The small molecule below binds the protein below.
Small molecule (SMILES): CC(C)=CCC/C(C)=C\CC/C(C)=C\CC/C(C)=C\CC/C(C)=C\CC/C(C)=C\CC/C(C)=C\CC/C(C)=C\CO[P](=O)(O)OP(=O)(O)O

Sequence of chain 1.A:
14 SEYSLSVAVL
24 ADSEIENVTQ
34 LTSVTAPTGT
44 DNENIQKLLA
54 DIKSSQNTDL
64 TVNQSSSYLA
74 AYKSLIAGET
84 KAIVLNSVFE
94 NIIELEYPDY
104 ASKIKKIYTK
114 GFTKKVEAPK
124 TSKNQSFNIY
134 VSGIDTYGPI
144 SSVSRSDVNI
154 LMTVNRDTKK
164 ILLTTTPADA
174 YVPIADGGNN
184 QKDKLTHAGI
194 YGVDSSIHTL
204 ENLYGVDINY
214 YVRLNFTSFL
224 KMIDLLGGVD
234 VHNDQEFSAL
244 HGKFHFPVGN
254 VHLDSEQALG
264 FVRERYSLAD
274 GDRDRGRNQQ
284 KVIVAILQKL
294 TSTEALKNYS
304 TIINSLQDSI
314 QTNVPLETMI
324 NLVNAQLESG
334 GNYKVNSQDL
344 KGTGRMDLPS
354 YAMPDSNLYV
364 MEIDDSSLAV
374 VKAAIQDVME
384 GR

Binding-site contacts:
Ligand atom C38 contacts residue VAL265 of chain 1.A at 3.4 Å (hydrophobic).
Ligand atom O2 contacts residue ASP150 of chain 1.A at 3.2 Å (salt-bridge).
Ligand atom O5 contacts residue ARG278 of chain 1.A at 3.0 Å (salt-bridge).
Ligand atom C34 contacts residue PHE219 of chain 1.A at 3.6 Å (hydrophobic).
Ligand atom O7 contacts residue ASP150 of chain 1.A at 2.9 Å (salt-bridge).
Ligand atom C8 contacts residue LEU325 of chain 1.A at 3.8 Å (hydrophobic).
Ligand atom O7 contacts residue MN1 of chain 1.C at 2.1 Å.
Ligand atom C13 contacts residue LEU325 of chain 1.A at 3.4 Å (hydrophobic).
Ligand atom C20 contacts residue ILE289 of chain 1.A at 3.8 Å (hydrophobic).
Ligand atom O2 contacts residue MN1 of chain 1.C at 2.0 Å.
Ligand atom C38 contacts residue GLN282 of chain 1.A at 3.1 Å.
Ligand atom C33 contacts residue LEU217 of chain 1.A at 3.5 Å (hydrophobic).
Ligand atom C37 contacts residue ASP150 of chain 1.A at 3.8 Å.
Ligand atom C35 contacts residue PHE219 of chain 1.A at 3.6 Å (hydrophobic).
Ligand atom C33 contacts residue ASN218 of chain 1.A at 3.3 Å.
Ligand atom C30 contacts residue PHE222 of chain 1.A at 3.8 Å (hydrophobic).
Ligand atom C40 contacts residue ASP138 of chain 1.A at 3.6 Å.
Ligand atom C18 contacts residue MET155 of chain 1.A at 3.2 Å (hydrophobic).
Ligand atom C8 contacts residue TYR336 of chain 1.A at 3.5 Å (hydrophobic).
Ligand atom C15 contacts residue LEU290 of chain 1.A at 3.8 Å (hydrophobic).
Ligand atom C1 contacts residue LEU293 of chain 1.A at 3.3 Å (hydrophobic).
Ligand atom C40 contacts residue PHE219 of chain 1.A at 3.7 Å (hydrophobic).
Ligand atom C40 contacts residue ASP150 of chain 1.A at 3.2 Å.
Ligand atom O5 contacts residue ARG268 of chain 1.A at 3.0 Å (salt-bridge).
Ligand atom P2 contacts residue MN1 of chain 1.C at 3.4 Å.
Ligand atom C28 contacts residue GLN282 of chain 1.A at 3.5 Å.
Ligand atom C33 contacts residue PHE219 of chain 1.A at 3.8 Å (hydrophobic).
Ligand atom O1 contacts residue ARG266 of chain 1.A at 3.2 Å (salt-bridge).
Ligand atom P1 contacts residue MN1 of chain 1.C at 3.4 Å.
Ligand atom C13 contacts residue ILE132 of chain 1.A at 3.6 Å (hydrophobic).
Ligand atom C33 contacts residue ILE137 of chain 1.A at 3.7 Å (hydrophobic).
Ligand atom O3 contacts residue ARG266 of chain 1.A at 2.7 Å (salt-bridge).
Ligand atom O2 contacts residue ASP138 of chain 1.A at 3.0 Å (salt-bridge).
Ligand atom O4 contacts residue MN1 of chain 1.C at 3.8 Å.
Ligand atom C36 contacts residue VAL151 of chain 1.A at 3.8 Å (hydrophobic).
Ligand atom C16 contacts residue LEU293 of chain 1.A at 3.7 Å (hydrophobic).
Ligand atom O1 contacts residue PHE219 of chain 1.A at 3.5 Å.
Ligand atom C39 contacts residue ASP150 of chain 1.A at 3.8 Å.
Ligand atom C33 contacts residue GLY136 of chain 1.A at 3.7 Å.
Ligand atom C36 contacts residue ASP150 of chain 1.A at 3.8 Å.